The protein below binds the small molecule below.
Small molecule (SMILES): CC(O)C(C(=O)O)C1N=C(C(=O)O)/C(=C/CCCO)S1

Sequence of chain 1.A:
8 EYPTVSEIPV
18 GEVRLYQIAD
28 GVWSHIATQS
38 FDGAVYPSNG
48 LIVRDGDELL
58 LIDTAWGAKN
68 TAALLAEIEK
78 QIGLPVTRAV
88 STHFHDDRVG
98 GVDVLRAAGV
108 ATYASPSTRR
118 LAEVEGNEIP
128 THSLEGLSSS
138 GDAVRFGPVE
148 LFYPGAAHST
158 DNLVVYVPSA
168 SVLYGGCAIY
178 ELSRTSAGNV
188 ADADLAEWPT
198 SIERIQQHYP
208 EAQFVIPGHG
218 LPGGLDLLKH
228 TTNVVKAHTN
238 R

Binding-site contacts:
Ligand atom C07 contacts residue ASN186 of chain 1.A at 3.6 Å.
Ligand atom N04 contacts residue HIS216 of chain 1.A at 3.0 Å (h-bond).
Ligand atom O12 contacts residue HIS92 of chain 1.A at 3.4 Å.
Ligand atom O09 contacts residue HIS92 of chain 1.A at 3.1 Å (h-bond).
Ligand atom C03 contacts residue ZN1 of chain 1.F at 2.7 Å.
Ligand atom O12 contacts residue ASP94 of chain 1.A at 2.9 Å (salt-bridge).
Ligand atom O12 contacts residue ASP93 of chain 1.A at 3.6 Å (salt-bridge).
Ligand atom O08 contacts residue HIS155 of chain 1.A at 3.4 Å (h-bond).
Ligand atom C05 contacts residue ASP94 of chain 1.A at 3.2 Å.
Ligand atom C17 contacts residue PHE38 of chain 1.A at 3.1 Å (hydrophobic).
Ligand atom N04 contacts residue ZN1 of chain 1.F at 2.1 Å.
Ligand atom O08 contacts residue HIS92 of chain 1.A at 3.1 Å (h-bond).
Ligand atom N04 contacts residue ASP94 of chain 1.A at 2.9 Å (salt-bridge).
Ligand atom O20 contacts residue HIS155 of chain 1.A at 3.5 Å.
Ligand atom O09 contacts residue HIS155 of chain 1.A at 3.1 Å.
Ligand atom C02 contacts residue HIS155 of chain 1.A at 3.6 Å.
Ligand atom S13 contacts residue TRP63 of chain 1.A at 3.8 Å.
Ligand atom O01 contacts residue ASN186 of chain 1.A at 3.1 Å (h-bond).
Ligand atom O20 contacts residue HIS216 of chain 1.A at 3.1 Å (h-bond).
Ligand atom O20 contacts residue ZN1 of chain 1.F at 2.3 Å.
Ligand atom O09 contacts residue ZN1 of chain 1.E at 2.7 Å.
Ligand atom O01 contacts residue GLY185 of chain 1.A at 3.7 Å.
Ligand atom C18 contacts residue PHE38 of chain 1.A at 3.5 Å (hydrophobic).
Ligand atom O08 contacts residue ASP94 of chain 1.A at 3.1 Å (salt-bridge).
Ligand atom C07 contacts residue ZN1 of chain 1.F at 3.7 Å.
Ligand atom C07 contacts residue HIS92 of chain 1.A at 3.3 Å.
Ligand atom O09 contacts residue ASN186 of chain 1.A at 2.7 Å (h-bond).
Ligand atom C02 contacts residue ZN1 of chain 1.F at 2.9 Å.
Ligand atom C16 contacts residue TYR43 of chain 1.A at 3.7 Å (hydrophobic).
Ligand atom C11 contacts residue TRP63 of chain 1.A at 3.7 Å (hydrophobic).
Ligand atom O08 contacts residue ZN1 of chain 1.E at 1.9 Å.
Ligand atom C05 contacts residue ZN1 of chain 1.F at 3.3 Å.
Ligand atom C02 contacts residue HIS216 of chain 1.A at 3.6 Å.
Ligand atom O08 contacts residue ZN1 of chain 1.F at 3.2 Å.
Ligand atom C15 contacts residue ASN186 of chain 1.A at 3.7 Å.
Ligand atom O08 contacts residue HIS90 of chain 1.A at 3.4 Å (h-bond).
Ligand atom C07 contacts residue HIS155 of chain 1.A at 3.7 Å.
Ligand atom O20 contacts residue CYS174 of chain 1.A at 3.2 Å.
Ligand atom C07 contacts residue ZN1 of chain 1.E at 2.6 Å.
Ligand atom C03 contacts residue HIS216 of chain 1.A at 3.4 Å.